The small molecule below binds the protein below.
Small molecule (SMILES): CO[P](=O)(O)O[C@H]1[C@@H](O)[C@H](n2ccc(=O)[nH]c2=O)O[C@@H]1COP(=O)(O)O

Sequence of chain 29.A:
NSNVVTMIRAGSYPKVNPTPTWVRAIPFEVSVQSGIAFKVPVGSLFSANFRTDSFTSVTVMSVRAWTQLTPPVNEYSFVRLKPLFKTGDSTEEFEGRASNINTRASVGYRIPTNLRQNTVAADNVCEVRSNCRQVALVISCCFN

Binding-site contacts:
Ligand atom C5' contacts residue SER77 of chain 15.A at 4.4 Å.
Ligand atom P contacts residue ARG125 of chain 15.A at 3.7 Å.
Ligand atom O5' contacts residue ARG131 of chain 15.A at 2.6 Å (salt-bridge).
Ligand atom OP2 contacts residue ARG131 of chain 15.A at 3.7 Å.
Ligand atom C5' contacts residue ARG131 of chain 15.A at 3.2 Å.
Ligand atom OP2 contacts residue SER77 of chain 15.A at 4.1 Å.
Ligand atom C3' contacts residue ARG125 of chain 15.A at 3.3 Å.
Ligand atom OP1 contacts residue ARG131 of chain 15.A at 3.4 Å (salt-bridge).
Ligand atom C5' contacts residue MET76 of chain 15.A at 4.3 Å (hydrophobic).
Ligand atom C1' contacts residue ARG125 of chain 15.A at 4.2 Å.
Ligand atom N3 contacts residue SER17 of chain 29.A at 4.3 Å.
Ligand atom O4 contacts residue THR21 of chain 29.A at 3.9 Å.
Ligand atom C5' contacts residue ARG125 of chain 15.A at 4.1 Å.
Ligand atom O2 contacts residue ASN16 of chain 29.A at 2.5 Å (h-bond).
Ligand atom N1 contacts residue ASN16 of chain 29.A at 4.4 Å.
Ligand atom OP1 contacts residue ARG125 of chain 15.A at 2.9 Å (salt-bridge).
Ligand atom C2 contacts residue ASN16 of chain 29.A at 3.0 Å.
Ligand atom O4 contacts residue ARG125 of chain 15.A at 3.8 Å.
Ligand atom N1 contacts residue ARG125 of chain 15.A at 3.7 Å.
Ligand atom C2 contacts residue ARG125 of chain 15.A at 3.8 Å.
Ligand atom O4 contacts residue SER17 of chain 29.A at 3.2 Å.
Ligand atom C5 contacts residue ARG125 of chain 15.A at 3.5 Å.
Ligand atom OP3 contacts residue ARG125 of chain 15.A at 2.8 Å.
Ligand atom C4 contacts residue ASN16 of chain 29.A at 4.1 Å.
Ligand atom C2' contacts residue ARG125 of chain 15.A at 3.6 Å.
Ligand atom OP1 contacts residue ILE23 of chain 29.A at 4.0 Å.
Ligand atom C4 contacts residue SER17 of chain 29.A at 4.1 Å.
Ligand atom C4 contacts residue ARG125 of chain 15.A at 3.5 Å.
Ligand atom O2 contacts residue ARG125 of chain 15.A at 3.9 Å.
Ligand atom C4' contacts residue ARG125 of chain 15.A at 4.4 Å.
Ligand atom C6 contacts residue ARG125 of chain 15.A at 3.5 Å.
Ligand atom P contacts residue ARG131 of chain 15.A at 3.5 Å.
Ligand atom OP2 contacts residue ILE23 of chain 29.A at 4.5 Å.
Ligand atom C5 contacts residue THR21 of chain 29.A at 4.3 Å.
Ligand atom N3 contacts residue ASN16 of chain 29.A at 2.9 Å (h-bond).
Ligand atom P contacts residue ILE23 of chain 29.A at 4.4 Å.
Ligand atom OP3 contacts residue ILE23 of chain 29.A at 4.2 Å.
Ligand atom O5' contacts residue ARG125 of chain 15.A at 3.0 Å (salt-bridge).
Ligand atom N3 contacts residue ARG125 of chain 15.A at 3.6 Å (salt-bridge).
Ligand atom O3' contacts residue ARG125 of chain 15.A at 4.0 Å.

Sequence of chain 15.A:
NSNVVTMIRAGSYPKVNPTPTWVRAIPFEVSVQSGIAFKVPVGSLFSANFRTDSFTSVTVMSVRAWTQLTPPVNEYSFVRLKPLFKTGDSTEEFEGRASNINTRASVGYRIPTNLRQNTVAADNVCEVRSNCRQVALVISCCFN